Binding-site contacts:
Ligand atom SD contacts residue ASN238 of chain 1.A at 3.2 Å.
Ligand atom C contacts residue LYS205 of chain 1.A at 3.5 Å.
Ligand atom N contacts residue LEU193 of chain 1.A at 3.6 Å.
Ligand atom O contacts residue LEU194 of chain 1.A at 3.1 Å (h-bond).
Ligand atom C contacts residue LEU194 of chain 1.A at 3.6 Å (hydrophobic).
Ligand atom CB contacts residue LYS205 of chain 1.A at 3.2 Å.
Ligand atom CB contacts residue ASP206 of chain 1.A at 3.5 Å.
Ligand atom CA contacts residue LEU204 of chain 1.A at 3.6 Å (hydrophobic).
Ligand atom CB contacts residue ASN238 of chain 1.A at 3.3 Å.
Ligand atom CE2 contacts residue 1121 of chain 1.I at 2.5 Å.
Ligand atom O contacts residue LEU194 of chain 1.A at 3.6 Å.
Ligand atom CE1 contacts residue 1121 of chain 1.I at 2.5 Å.
Ligand atom CZ contacts residue 1121 of chain 1.I at 1.5 Å.
Ligand atom O contacts residue GLY192 of chain 1.A at 2.8 Å (h-bond).
Ligand atom CA contacts residue LYS205 of chain 1.A at 3.6 Å.
Ligand atom CA contacts residue LEU194 of chain 1.A at 3.2 Å (hydrophobic).
Ligand atom O contacts residue PRO195 of chain 1.A at 3.3 Å.
Ligand atom CG contacts residue ASN238 of chain 1.A at 3.5 Å.
Ligand atom CA contacts residue GLY192 of chain 1.A at 3.5 Å.
Ligand atom N contacts residue 1121 of chain 1.I at 3.5 Å (h-bond).
Ligand atom C contacts residue LYS205 of chain 1.A at 3.3 Å.
Ligand atom OG contacts residue GLY190 of chain 1.A at 3.4 Å.
Ligand atom OD2 contacts residue ARG159 of chain 1.A at 2.9 Å (salt-bridge).
Ligand atom N contacts residue LEU204 of chain 1.A at 3.3 Å (h-bond).
Ligand atom OD2 contacts residue TRP198 of chain 1.A at 3.5 Å.
Ligand atom CG2 contacts residue LEU242 of chain 1.A at 3.5 Å (hydrophobic).
Ligand atom CA contacts residue LYS205 of chain 1.A at 3.6 Å.
Ligand atom O contacts residue LEU193 of chain 1.A at 3.6 Å.
Ligand atom N contacts residue LEU194 of chain 1.A at 3.0 Å (h-bond).
Ligand atom O contacts residue LYS191 of chain 1.A at 2.9 Å.
Ligand atom CG contacts residue LYS188 of chain 1.A at 3.5 Å.
Ligand atom O contacts residue LYS205 of chain 1.A at 3.6 Å.
Ligand atom O contacts residue LYS205 of chain 1.A at 3.2 Å (salt-bridge).
Ligand atom C contacts residue LYS205 of chain 1.A at 3.5 Å.
Ligand atom OG contacts residue GLY189 of chain 1.A at 2.8 Å (h-bond).
Ligand atom N contacts residue LYS205 of chain 1.A at 3.6 Å (salt-bridge).
Ligand atom CB contacts residue GLY207 of chain 1.A at 3.5 Å.
Ligand atom CG contacts residue TRP198 of chain 1.A at 3.6 Å (hydrophobic).
Ligand atom N contacts residue GLY192 of chain 1.A at 2.9 Å (h-bond).
Ligand atom N contacts residue LYS205 of chain 1.A at 2.9 Å (salt-bridge).

The protein below binds the small molecule below.
Small molecule (SMILES): CSCC[C@H](NC(=O)[C@H](Cc1ccccc1)NC(=O)[C@H](CC(=O)O)NC(=O)CNC(=O)[C@@H](NC(=O)[C@H](C)NC(=O)[C@@H]1CCCN1C(=O)[C@@H](N)CC(C)C)[C@@H](C)O)C(=O)N[C@@H](CC(N)=O)C(=O)N[C@@H](CCSC)C(=O)N[C@@H](CO)C(=O)N1CCC[C@H]1C(=O)N[C@H](C(=O)NCC=O)C(C)C

Sequence of chain 1.A:
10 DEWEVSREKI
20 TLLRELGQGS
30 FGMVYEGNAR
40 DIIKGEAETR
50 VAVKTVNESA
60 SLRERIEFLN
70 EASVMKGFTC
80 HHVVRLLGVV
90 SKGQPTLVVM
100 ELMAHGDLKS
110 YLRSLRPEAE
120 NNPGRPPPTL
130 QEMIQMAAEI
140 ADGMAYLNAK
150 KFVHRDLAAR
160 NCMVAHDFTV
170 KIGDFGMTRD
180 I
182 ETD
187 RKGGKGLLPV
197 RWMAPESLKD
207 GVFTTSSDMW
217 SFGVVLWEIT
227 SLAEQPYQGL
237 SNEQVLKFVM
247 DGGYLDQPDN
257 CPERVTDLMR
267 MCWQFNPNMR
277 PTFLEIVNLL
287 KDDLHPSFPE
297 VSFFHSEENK